A small-molecule ligand and the protein it binds are described below.
Small molecule (SMILES): CC(=O)N[C@H]1[C@H](O[C@H]2[C@H](O)[C@@H](NC(C)=O)CO[C@@H]2CO[C@@H]2O[C@@H](C)[C@@H](O)[C@@H](O)[C@@H]2O)O[C@H](CO)[C@@H](O)[C@@H]1O

Sequence of chain 1.D:
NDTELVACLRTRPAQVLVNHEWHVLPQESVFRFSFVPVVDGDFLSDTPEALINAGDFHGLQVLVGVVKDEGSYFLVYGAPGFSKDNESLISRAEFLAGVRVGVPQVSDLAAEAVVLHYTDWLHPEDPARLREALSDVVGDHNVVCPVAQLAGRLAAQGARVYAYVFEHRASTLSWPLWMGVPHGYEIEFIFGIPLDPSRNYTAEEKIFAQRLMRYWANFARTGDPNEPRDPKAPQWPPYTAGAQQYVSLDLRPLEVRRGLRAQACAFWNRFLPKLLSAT

Binding-site contacts:
Ligand atom O7 contacts residue ASN89 of chain 1.D at 3.5 Å (h-bond).
Ligand atom C5 contacts residue SER86 of chain 1.D at 3.7 Å.
Ligand atom C6 contacts residue SER86 of chain 1.D at 3.3 Å.
Ligand atom O5 contacts residue SER86 of chain 1.D at 3.5 Å (h-bond).
Ligand atom C5 contacts residue PHE85 of chain 1.D at 4.2 Å (hydrophobic).
Ligand atom C3 contacts residue ASN89 of chain 1.D at 3.8 Å.
Ligand atom C5 contacts residue ASN89 of chain 1.D at 4.5 Å.
Ligand atom C6 contacts residue PHE85 of chain 1.D at 4.3 Å (hydrophobic).
Ligand atom C5 contacts residue GLY84 of chain 1.D at 4.3 Å.
Ligand atom O4 contacts residue GLY84 of chain 1.D at 4.0 Å.
Ligand atom C2 contacts residue GLY84 of chain 1.D at 4.2 Å.
Ligand atom O6 contacts residue SER86 of chain 1.D at 4.2 Å.
Ligand atom O3 contacts residue GLU97 of chain 1.D at 4.5 Å.
Ligand atom O5 contacts residue ASN89 of chain 1.D at 2.4 Å (h-bond).
Ligand atom C8 contacts residue PRO83 of chain 1.D at 4.4 Å (hydrophobic).
Ligand atom C8 contacts residue LEU92 of chain 1.D at 3.8 Å (hydrophobic).
Ligand atom C4 contacts residue ASN89 of chain 1.D at 4.2 Å.
Ligand atom C2 contacts residue ASN89 of chain 1.D at 2.5 Å.
Ligand atom C1 contacts residue SER86 of chain 1.D at 4.5 Å.
Ligand atom O3 contacts residue GLY84 of chain 1.D at 4.1 Å.
Ligand atom C5 contacts residue ASN89 of chain 1.D at 3.7 Å.
Ligand atom N2 contacts residue ASN89 of chain 1.D at 2.9 Å (h-bond).
Ligand atom C4 contacts residue GLY84 of chain 1.D at 4.2 Å.
Ligand atom O5 contacts residue SER86 of chain 1.D at 3.9 Å.
Ligand atom C1 contacts residue ASN89 of chain 1.D at 1.4 Å.
Ligand atom C3 contacts residue GLY84 of chain 1.D at 3.6 Å.
Ligand atom C8 contacts residue GLY84 of chain 1.D at 3.7 Å.
Ligand atom C1 contacts residue GLY84 of chain 1.D at 4.1 Å.
Ligand atom C1 contacts residue SER86 of chain 1.D at 4.2 Å.
Ligand atom C7 contacts residue ASN89 of chain 1.D at 3.4 Å.
Ligand atom N2 contacts residue GLY84 of chain 1.D at 3.9 Å.